Binding-site contacts:
Ligand atom C10 contacts residue GLU81 of chain 1.A at 3.7 Å.
Ligand atom O7 contacts residue ASP131 of chain 1.A at 3.5 Å.
Ligand atom C6 contacts residue MET85 of chain 1.A at 4.0 Å (hydrophobic).
Ligand atom C10 contacts residue THR436 of chain 1.A at 3.7 Å.
Ligand atom C3 contacts residue GLU81 of chain 1.A at 3.2 Å.
Ligand atom O7 contacts residue MET85 of chain 1.A at 3.8 Å.
Ligand atom N1 contacts residue GLU452 of chain 1.A at 4.4 Å.
Ligand atom C9 contacts residue TYR465 of chain 1.A at 3.1 Å (hydrophobic).
Ligand atom N1 contacts residue GLU81 of chain 1.A at 4.4 Å.
Ligand atom C8 contacts residue GLU452 of chain 1.A at 3.7 Å.
Ligand atom C10 contacts residue GLU452 of chain 1.A at 4.1 Å.
Ligand atom C3 contacts residue MET85 of chain 1.A at 4.1 Å (hydrophobic).
Ligand atom O7 contacts residue VAL132 of chain 1.A at 4.3 Å.
Ligand atom C8 contacts residue LEU457 of chain 1.A at 4.2 Å (hydrophobic).
Ligand atom C10 contacts residue TYR465 of chain 1.A at 3.7 Å (hydrophobic).
Ligand atom C5 contacts residue ASP131 of chain 1.A at 4.0 Å.
Ligand atom C6 contacts residue ASP131 of chain 1.A at 3.6 Å.
Ligand atom C8 contacts residue TYR465 of chain 1.A at 3.4 Å (hydrophobic).
Ligand atom C9 contacts residue LEU463 of chain 1.A at 3.9 Å (hydrophobic).
Ligand atom C9 contacts residue LEU457 of chain 1.A at 4.1 Å (hydrophobic).
Ligand atom C8 contacts residue MET85 of chain 1.A at 4.1 Å (hydrophobic).
Ligand atom N1 contacts residue TYR465 of chain 1.A at 3.6 Å (h-bond).
Ligand atom C5 contacts residue MET85 of chain 1.A at 3.6 Å (hydrophobic).
Ligand atom S24 contacts residue MET85 of chain 1.A at 3.8 Å.
Ligand atom C8 contacts residue VAL132 of chain 1.A at 3.9 Å (hydrophobic).
Ligand atom S24 contacts residue GLU81 of chain 1.A at 3.5 Å.
Ligand atom C2 contacts residue GLU81 of chain 1.A at 3.8 Å.

Sequence of chain 1.A:
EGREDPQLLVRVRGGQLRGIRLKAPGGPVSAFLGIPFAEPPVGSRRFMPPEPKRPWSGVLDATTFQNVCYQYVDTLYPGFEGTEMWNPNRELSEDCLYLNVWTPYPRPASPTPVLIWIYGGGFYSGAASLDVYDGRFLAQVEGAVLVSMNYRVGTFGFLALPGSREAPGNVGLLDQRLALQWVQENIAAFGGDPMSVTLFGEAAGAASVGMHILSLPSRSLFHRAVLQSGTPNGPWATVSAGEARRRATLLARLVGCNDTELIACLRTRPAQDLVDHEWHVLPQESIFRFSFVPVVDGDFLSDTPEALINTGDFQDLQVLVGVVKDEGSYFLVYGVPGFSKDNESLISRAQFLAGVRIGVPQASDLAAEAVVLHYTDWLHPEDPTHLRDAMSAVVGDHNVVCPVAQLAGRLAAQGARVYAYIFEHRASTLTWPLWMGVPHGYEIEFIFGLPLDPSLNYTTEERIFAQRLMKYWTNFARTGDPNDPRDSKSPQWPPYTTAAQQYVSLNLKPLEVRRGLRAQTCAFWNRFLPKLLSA

The protein below binds the small molecule below.
Small molecule (SMILES): CC(=O)SCC[N+](C)(C)C